Sequence of chain 19.A:
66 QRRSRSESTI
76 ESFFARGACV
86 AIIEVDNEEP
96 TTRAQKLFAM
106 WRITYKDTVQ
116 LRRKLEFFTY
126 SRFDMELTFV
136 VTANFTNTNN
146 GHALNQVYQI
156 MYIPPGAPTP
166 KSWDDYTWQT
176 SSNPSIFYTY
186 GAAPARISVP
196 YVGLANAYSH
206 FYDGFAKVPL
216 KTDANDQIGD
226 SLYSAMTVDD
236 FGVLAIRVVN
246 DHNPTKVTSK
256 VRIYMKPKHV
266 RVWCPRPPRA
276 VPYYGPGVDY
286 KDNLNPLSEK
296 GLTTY

Binding-site contacts:
Ligand atom NAT contacts residue ILE192 of chain 19.A at 3.8 Å.
Ligand atom CAY contacts residue VAL194 of chain 19.A at 3.8 Å (hydrophobic).
Ligand atom NBC contacts residue PHE236 of chain 19.A at 3.7 Å.
Ligand atom CAB contacts residue TYR203 of chain 19.A at 3.6 Å (hydrophobic).
Ligand atom CAZ contacts residue VAL194 of chain 19.A at 3.9 Å (hydrophobic).
Ligand atom NAT contacts residue TYR157 of chain 19.A at 3.4 Å.
Ligand atom CAA contacts residue ILE155 of chain 19.A at 3.8 Å (hydrophobic).
Ligand atom CAJ contacts residue LEU132 of chain 19.A at 3.3 Å (hydrophobic).
Ligand atom CAJ contacts residue VAL194 of chain 19.A at 3.6 Å (hydrophobic).
Ligand atom CAE contacts residue SER204 of chain 19.A at 3.4 Å.
Ligand atom CAF contacts residue LYS111 of chain 19.A at 3.6 Å.
Ligand atom CAA contacts residue PRO179 of chain 19.A at 3.3 Å (hydrophobic).
Ligand atom CAR contacts residue TYR203 of chain 19.A at 3.7 Å (hydrophobic).
Ligand atom CAL contacts residue VAL194 of chain 19.A at 3.8 Å (hydrophobic).
Ligand atom CBA contacts residue TYR110 of chain 19.A at 3.4 Å (hydrophobic).
Ligand atom CAA contacts residue ILE181 of chain 19.A at 3.8 Å (hydrophobic).
Ligand atom OAC contacts residue PHE236 of chain 19.A at 3.5 Å.
Ligand atom CAM contacts residue TYR157 of chain 19.A at 3.8 Å (hydrophobic).
Ligand atom CAN contacts residue ILE108 of chain 19.A at 3.7 Å (hydrophobic).
Ligand atom CAL contacts residue MET130 of chain 19.A at 3.2 Å (hydrophobic).
Ligand atom OAC contacts residue TYR110 of chain 19.A at 3.6 Å.
Ligand atom OAC contacts residue THR109 of chain 19.A at 3.8 Å.
Ligand atom NAU contacts residue LYS111 of chain 19.A at 3.5 Å (salt-bridge).
Ligand atom CBB contacts residue MET130 of chain 19.A at 3.7 Å (hydrophobic).
Ligand atom CAK contacts residue TYR157 of chain 19.A at 3.6 Å (hydrophobic).
Ligand atom NBD contacts residue TYR110 of chain 19.A at 3.4 Å.
Ligand atom CAI contacts residue TYR157 of chain 19.A at 3.6 Å (hydrophobic).
Ligand atom CAD contacts residue ILE192 of chain 19.A at 3.4 Å (hydrophobic).
Ligand atom CAO contacts residue PHE236 of chain 19.A at 3.7 Å (hydrophobic).
Ligand atom OAV contacts residue ILE192 of chain 19.A at 3.1 Å.
Ligand atom CAQ contacts residue PHE236 of chain 19.A at 3.5 Å (hydrophobic).
Ligand atom CAS contacts residue TYR203 of chain 19.A at 3.7 Å (hydrophobic).
Ligand atom CAG contacts residue TYR110 of chain 19.A at 3.7 Å (hydrophobic).
Ligand atom CAX contacts residue PHE236 of chain 19.A at 3.3 Å (hydrophobic).
Ligand atom CAA contacts residue SER180 of chain 19.A at 3.6 Å.
Ligand atom CAE contacts residue TYR110 of chain 19.A at 3.8 Å (hydrophobic).
Ligand atom NBD contacts residue PHE236 of chain 19.A at 3.6 Å.
Ligand atom CAX contacts residue TYR110 of chain 19.A at 3.6 Å (hydrophobic).
Ligand atom CAL contacts residue LEU132 of chain 19.A at 3.9 Å (hydrophobic).
Ligand atom CAH contacts residue TYR110 of chain 19.A at 3.6 Å (hydrophobic).

Sequence of chain 19.C:
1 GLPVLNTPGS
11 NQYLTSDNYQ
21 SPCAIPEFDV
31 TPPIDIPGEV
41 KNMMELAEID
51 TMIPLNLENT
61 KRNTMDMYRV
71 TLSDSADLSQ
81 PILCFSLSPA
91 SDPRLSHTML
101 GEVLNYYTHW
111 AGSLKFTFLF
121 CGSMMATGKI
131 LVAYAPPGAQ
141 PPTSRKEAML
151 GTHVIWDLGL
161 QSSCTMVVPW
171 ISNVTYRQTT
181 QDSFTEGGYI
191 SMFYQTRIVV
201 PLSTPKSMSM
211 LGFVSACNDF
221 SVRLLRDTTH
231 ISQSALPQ

A protein and the small-molecule ligand that binds it are described below.
Small molecule (SMILES): CCO/N=C/c1ccc(OCC[C@@H](C)CCN2CCN(c3ccncc3)C2=O)cc1